Sequence of chain 1.A:
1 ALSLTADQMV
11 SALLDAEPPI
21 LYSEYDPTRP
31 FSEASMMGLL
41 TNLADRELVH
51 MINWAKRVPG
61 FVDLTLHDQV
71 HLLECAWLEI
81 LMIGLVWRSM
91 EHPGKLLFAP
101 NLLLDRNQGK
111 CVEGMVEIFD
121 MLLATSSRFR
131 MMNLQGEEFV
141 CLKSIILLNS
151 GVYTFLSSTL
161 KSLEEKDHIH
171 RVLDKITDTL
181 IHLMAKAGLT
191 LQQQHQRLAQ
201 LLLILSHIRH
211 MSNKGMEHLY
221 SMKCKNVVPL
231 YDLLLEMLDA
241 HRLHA

Binding-site contacts:
Ligand atom C21 contacts residue THR41 of chain 1.A at 3.6 Å.
Ligand atom C22 contacts residue ALA44 of chain 1.A at 3.6 Å (hydrophobic).
Ligand atom O16 contacts residue HIS218 of chain 1.A at 2.7 Å (h-bond).
Ligand atom O8 contacts residue LEU81 of chain 1.A at 3.6 Å (h-bond).
Ligand atom C32 contacts residue LEU48 of chain 1.A at 3.8 Å (hydrophobic).
Ligand atom C6 contacts residue LEU43 of chain 1.A at 3.8 Å (hydrophobic).
Ligand atom C26 contacts residue THR41 of chain 1.A at 3.9 Å.
Ligand atom O25 contacts residue LEU219 of chain 1.A at 3.8 Å.
Ligand atom C15 contacts residue HIS218 of chain 1.A at 3.7 Å.
Ligand atom C26 contacts residue CYS224 of chain 1.A at 3.2 Å (hydrophobic).
Ligand atom C14 contacts residue GLY215 of chain 1.A at 3.8 Å.
Ligand atom C28 contacts residue THR41 of chain 1.A at 3.9 Å.
Ligand atom O16 contacts residue GLY215 of chain 1.A at 3.3 Å (h-bond).
Ligand atom C27 contacts residue ASP45 of chain 1.A at 3.8 Å.
Ligand atom C2 contacts residue LEU40 of chain 1.A at 3.8 Å (hydrophobic).
Ligand atom C28 contacts residue LYS225 of chain 1.A at 3.3 Å.
Ligand atom C22 contacts residue LEU219 of chain 1.A at 3.9 Å (hydrophobic).
Ligand atom O8 contacts residue GLU47 of chain 1.A at 2.7 Å (salt-bridge).
Ligand atom C33 contacts residue ASP45 of chain 1.A at 3.1 Å.
Ligand atom N29 contacts residue ASP45 of chain 1.A at 2.9 Å (salt-bridge).
Ligand atom C21 contacts residue CYS224 of chain 1.A at 3.5 Å (hydrophobic).
Ligand atom C28 contacts residue ASP45 of chain 1.A at 3.8 Å.
Ligand atom C28 contacts residue CYS224 of chain 1.A at 3.5 Å (hydrophobic).
Ligand atom O8 contacts residue ARG88 of chain 1.A at 3.2 Å (salt-bridge).
Ligand atom C30 contacts residue ASP45 of chain 1.A at 3.9 Å.
Ligand atom O3 contacts residue LEU40 of chain 1.A at 3.4 Å.
Ligand atom O3 contacts residue PHE98 of chain 1.A at 3.6 Å.
Ligand atom C7 contacts residue GLU47 of chain 1.A at 3.4 Å.
Ligand atom O25 contacts residue TRP77 of chain 1.A at 3.7 Å.
Ligand atom C4 contacts residue PHE98 of chain 1.A at 3.6 Å (hydrophobic).
Ligand atom C31 contacts residue LEU48 of chain 1.A at 3.7 Å (hydrophobic).
Ligand atom C17 contacts residue HIS218 of chain 1.A at 3.7 Å.
Ligand atom C10 contacts residue PHE98 of chain 1.A at 3.8 Å (hydrophobic).
Ligand atom C32 contacts residue ASP45 of chain 1.A at 3.2 Å.
Ligand atom C23 contacts residue ALA44 of chain 1.A at 3.6 Å (hydrophobic).
Ligand atom C5 contacts residue LEU40 of chain 1.A at 3.9 Å (hydrophobic).
Ligand atom C33 contacts residue TRP77 of chain 1.A at 3.6 Å (hydrophobic).
Ligand atom C6 contacts residue GLU47 of chain 1.A at 3.1 Å.
Ligand atom C5 contacts residue PHE98 of chain 1.A at 3.8 Å (hydrophobic).
Ligand atom O16 contacts residue ILE118 of chain 1.A at 3.8 Å.

This small molecule binds to this protein.
Small molecule (SMILES): C[C@H](COc1ccc([C@@H]2Oc3ccc(O)cc3S[C@@H]2c2ccc(O)cc2)cc1)N1CCCC1